Sequence of chain 2.A:
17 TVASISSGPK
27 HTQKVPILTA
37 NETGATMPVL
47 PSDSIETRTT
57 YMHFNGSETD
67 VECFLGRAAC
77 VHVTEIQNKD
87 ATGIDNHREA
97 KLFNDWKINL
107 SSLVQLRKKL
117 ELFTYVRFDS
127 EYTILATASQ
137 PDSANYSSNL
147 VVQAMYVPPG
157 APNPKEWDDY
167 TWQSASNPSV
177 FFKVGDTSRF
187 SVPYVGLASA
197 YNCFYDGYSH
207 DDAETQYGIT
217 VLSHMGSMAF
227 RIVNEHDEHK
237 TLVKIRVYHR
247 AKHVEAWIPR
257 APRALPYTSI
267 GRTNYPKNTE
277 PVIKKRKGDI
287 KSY

Binding-site contacts:
Ligand atom C7C contacts residue TYR197 of chain 2.A at 3.8 Å (hydrophobic).
Ligand atom N2 contacts residue PHE186 of chain 2.A at 3.7 Å.
Ligand atom C5 contacts residue PHE186 of chain 2.A at 3.5 Å (hydrophobic).
Ligand atom C2C contacts residue VAL188 of chain 2.A at 3.2 Å (hydrophobic).
Ligand atom C4 contacts residue PHE186 of chain 2.A at 3.6 Å (hydrophobic).
Ligand atom C5B contacts residue TYR197 of chain 2.A at 3.8 Å (hydrophobic).
Ligand atom C3 contacts residue PHE186 of chain 2.A at 3.8 Å (hydrophobic).
Ligand atom C4A contacts residue ASN198 of chain 2.A at 3.9 Å.
Ligand atom C4C contacts residue ILE104 of chain 2.A at 3.9 Å (hydrophobic).
Ligand atom C4B contacts residue LEU106 of chain 2.A at 4.0 Å (hydrophobic).
Ligand atom O1 contacts residue ALA24 of chain 2.C at 3.6 Å.
Ligand atom C5B contacts residue LEU106 of chain 2.A at 3.8 Å (hydrophobic).
Ligand atom N2 contacts residue ALA24 of chain 2.C at 3.4 Å.
Ligand atom C3C contacts residue TYR128 of chain 2.A at 3.9 Å (hydrophobic).
Ligand atom C7C contacts residue VAL191 of chain 2.A at 4.0 Å (hydrophobic).
Ligand atom O1 contacts residue PHE186 of chain 2.A at 3.5 Å.
Ligand atom C5C contacts residue TYR128 of chain 2.A at 3.5 Å (hydrophobic).
Ligand atom O1 contacts residue TYR152 of chain 2.A at 3.9 Å.
Ligand atom O1B contacts residue ILE104 of chain 2.A at 3.9 Å.
Ligand atom O1B contacts residue TYR128 of chain 2.A at 3.9 Å.
Ligand atom C4 contacts residue TYR152 of chain 2.A at 3.9 Å (hydrophobic).
Ligand atom CM1 contacts residue SER107 of chain 2.A at 3.9 Å.
Ligand atom C3C contacts residue VAL188 of chain 2.A at 3.3 Å (hydrophobic).
Ligand atom O1 contacts residue VAL188 of chain 2.A at 3.8 Å.
Ligand atom C5C contacts residue ILE104 of chain 2.A at 3.8 Å (hydrophobic).
Ligand atom C6C contacts residue VAL191 of chain 2.A at 3.2 Å (hydrophobic).
Ligand atom C6B contacts residue LEU106 of chain 2.A at 4.0 Å (hydrophobic).
Ligand atom C6B contacts residue TYR197 of chain 2.A at 3.7 Å (hydrophobic).
Ligand atom C31 contacts residue SER175 of chain 2.A at 3.6 Å.
Ligand atom C31 contacts residue VAL176 of chain 2.A at 3.3 Å (hydrophobic).
Ligand atom C1C contacts residue TYR152 of chain 2.A at 4.0 Å (hydrophobic).
Ligand atom N2 contacts residue PRO174 of chain 2.A at 3.9 Å.
Ligand atom C3 contacts residue PRO174 of chain 2.A at 3.8 Å (hydrophobic).
Ligand atom C7C contacts residue TYR128 of chain 2.A at 3.6 Å (hydrophobic).
Ligand atom C2C contacts residue TYR152 of chain 2.A at 4.0 Å (hydrophobic).
Ligand atom C31 contacts residue ALA150 of chain 2.A at 3.1 Å (hydrophobic).
Ligand atom C31 contacts residue PRO174 of chain 2.A at 3.4 Å (hydrophobic).
Ligand atom C4C contacts residue TYR152 of chain 2.A at 3.8 Å (hydrophobic).
Ligand atom C4 contacts residue MET224 of chain 2.A at 3.8 Å (hydrophobic).
Ligand atom C5 contacts residue TYR152 of chain 2.A at 3.8 Å (hydrophobic).

This protein binds this small molecule.
Small molecule (SMILES): Cc1cc(CCCCCCCOc2ccc(C3=N[C@@H](C)CO3)cc2)on1

Sequence of chain 2.C:
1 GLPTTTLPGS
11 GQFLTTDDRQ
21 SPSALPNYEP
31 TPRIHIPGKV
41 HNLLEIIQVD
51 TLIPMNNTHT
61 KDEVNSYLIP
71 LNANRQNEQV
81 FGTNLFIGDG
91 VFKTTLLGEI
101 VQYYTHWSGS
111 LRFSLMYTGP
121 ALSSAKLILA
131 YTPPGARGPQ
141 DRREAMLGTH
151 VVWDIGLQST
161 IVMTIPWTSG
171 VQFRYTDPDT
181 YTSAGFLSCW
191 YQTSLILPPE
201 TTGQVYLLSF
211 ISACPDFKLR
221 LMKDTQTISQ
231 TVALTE